The protein below binds the small molecule below.
Small molecule (SMILES): CC(=O)N[C@H]1[C@H](O[C@H]2[C@H](O)[C@@H](NC(C)=O)CO[C@@H]2CO)O[C@H](CO)[C@@H](O)[C@@H]1O

Sequence of chain 1.E:
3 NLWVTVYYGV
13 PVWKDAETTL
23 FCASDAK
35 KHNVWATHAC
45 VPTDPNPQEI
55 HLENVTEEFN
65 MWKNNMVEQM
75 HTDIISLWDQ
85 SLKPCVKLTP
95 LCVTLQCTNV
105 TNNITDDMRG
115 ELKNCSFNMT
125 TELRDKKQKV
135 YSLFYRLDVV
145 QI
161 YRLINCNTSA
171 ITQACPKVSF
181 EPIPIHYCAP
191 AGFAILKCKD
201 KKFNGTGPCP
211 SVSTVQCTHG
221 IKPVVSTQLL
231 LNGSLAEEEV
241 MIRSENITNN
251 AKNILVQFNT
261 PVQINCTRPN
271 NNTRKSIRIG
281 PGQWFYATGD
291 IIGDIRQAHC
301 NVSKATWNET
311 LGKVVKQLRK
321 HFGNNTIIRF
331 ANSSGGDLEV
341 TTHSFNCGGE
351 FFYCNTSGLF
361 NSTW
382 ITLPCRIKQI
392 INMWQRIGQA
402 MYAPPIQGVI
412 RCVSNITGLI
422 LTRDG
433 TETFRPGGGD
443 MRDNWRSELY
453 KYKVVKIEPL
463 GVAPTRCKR

Binding-site contacts:
Ligand atom C7 contacts residue ASN265 of chain 1.E at 4.1 Å.
Ligand atom O7 contacts residue ASN265 of chain 1.E at 4.2 Å.
Ligand atom O7 contacts residue ASN301 of chain 1.E at 3.3 Å (h-bond).
Ligand atom C1 contacts residue ASN301 of chain 1.E at 1.5 Å.
Ligand atom C7 contacts residue ASN301 of chain 1.E at 3.2 Å.
Ligand atom C7 contacts residue HIS299 of chain 1.E at 3.8 Å.
Ligand atom C8 contacts residue ASN265 of chain 1.E at 3.3 Å.
Ligand atom C8 contacts residue ASN301 of chain 1.E at 3.8 Å.
Ligand atom C8 contacts residue CYS300 of chain 1.E at 3.9 Å (hydrophobic).
Ligand atom N2 contacts residue HIS299 of chain 1.E at 3.2 Å (h-bond).
Ligand atom C7 contacts residue THR267 of chain 1.E at 4.2 Å.
Ligand atom C2 contacts residue HIS299 of chain 1.E at 4.1 Å.
Ligand atom N2 contacts residue ASN301 of chain 1.E at 2.8 Å (h-bond).
Ligand atom C8 contacts residue THR267 of chain 1.E at 3.5 Å.
Ligand atom C5 contacts residue ASN301 of chain 1.E at 3.7 Å.
Ligand atom C8 contacts residue CYS266 of chain 1.E at 4.5 Å (hydrophobic).
Ligand atom C3 contacts residue ASN301 of chain 1.E at 3.7 Å.
Ligand atom O3 contacts residue HIS299 of chain 1.E at 3.1 Å (h-bond).
Ligand atom C3 contacts residue HIS299 of chain 1.E at 3.8 Å.
Ligand atom C8 contacts residue HIS299 of chain 1.E at 3.3 Å.
Ligand atom C4 contacts residue ASN301 of chain 1.E at 4.3 Å.
Ligand atom C2 contacts residue ASN301 of chain 1.E at 2.5 Å.
Ligand atom O7 contacts residue THR267 of chain 1.E at 3.9 Å.
Ligand atom O5 contacts residue ASN301 of chain 1.E at 2.4 Å (h-bond).